A protein and the small-molecule ligand that binds it are described below.
Small molecule (SMILES): O=c1[nH]c(=O)n([C@@H]2O[C@H](CO)[C@@H](O)[C@H]2O)c(=O)[nH]1

Sequence of chain 2.A:
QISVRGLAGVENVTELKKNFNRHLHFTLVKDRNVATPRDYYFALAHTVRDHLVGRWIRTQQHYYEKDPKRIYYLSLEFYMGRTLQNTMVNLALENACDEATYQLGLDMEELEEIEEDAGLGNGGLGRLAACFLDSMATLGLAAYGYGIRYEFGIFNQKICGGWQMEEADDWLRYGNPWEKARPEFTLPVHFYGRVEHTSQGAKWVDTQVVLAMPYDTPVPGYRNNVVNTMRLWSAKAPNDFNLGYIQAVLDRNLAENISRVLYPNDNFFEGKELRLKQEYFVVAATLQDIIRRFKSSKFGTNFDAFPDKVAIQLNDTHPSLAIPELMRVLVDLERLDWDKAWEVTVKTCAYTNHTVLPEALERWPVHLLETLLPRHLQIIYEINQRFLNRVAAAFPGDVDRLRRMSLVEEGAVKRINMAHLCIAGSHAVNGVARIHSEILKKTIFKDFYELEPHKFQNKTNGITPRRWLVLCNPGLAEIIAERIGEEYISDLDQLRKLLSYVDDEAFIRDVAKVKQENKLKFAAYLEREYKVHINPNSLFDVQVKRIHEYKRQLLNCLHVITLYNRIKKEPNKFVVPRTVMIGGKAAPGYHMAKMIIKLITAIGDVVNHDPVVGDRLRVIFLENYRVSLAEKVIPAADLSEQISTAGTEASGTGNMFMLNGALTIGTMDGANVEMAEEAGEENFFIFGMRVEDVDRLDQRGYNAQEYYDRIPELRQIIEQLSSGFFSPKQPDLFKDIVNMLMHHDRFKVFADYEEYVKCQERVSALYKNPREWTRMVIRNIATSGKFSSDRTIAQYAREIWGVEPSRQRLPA

Binding-site contacts:
Ligand atom C3' contacts residue VAL45 of chain 1.A at 3.8 Å (hydrophobic).
Ligand atom C4' contacts residue TYR75 of chain 2.A at 3.7 Å (hydrophobic).
Ligand atom N3 contacts residue ARG310 of chain 2.A at 3.1 Å (salt-bridge).
Ligand atom C5' contacts residue TYR75 of chain 2.A at 3.8 Å (hydrophobic).
Ligand atom C2 contacts residue ARG309 of chain 2.A at 3.6 Å.
Ligand atom C5' contacts residue VAL45 of chain 1.A at 4.3 Å (hydrophobic).
Ligand atom N3 contacts residue ARG309 of chain 2.A at 3.2 Å (salt-bridge).
Ligand atom O4 contacts residue ARG310 of chain 2.A at 2.9 Å (salt-bridge).
Ligand atom C2 contacts residue ARG310 of chain 2.A at 3.8 Å.
Ligand atom N5 contacts residue PHE196 of chain 2.A at 4.4 Å.
Ligand atom O5' contacts residue GLN71 of chain 2.A at 4.2 Å.
Ligand atom O3' contacts residue TYR75 of chain 2.A at 4.4 Å.
Ligand atom O4 contacts residue ARG309 of chain 2.A at 3.7 Å.
Ligand atom C4 contacts residue ARG309 of chain 2.A at 3.8 Å.
Ligand atom O2 contacts residue ARG310 of chain 2.A at 3.5 Å.
Ligand atom O4 contacts residue ARG242 of chain 2.A at 3.0 Å (salt-bridge).
Ligand atom O5' contacts residue VAL45 of chain 1.A at 4.0 Å.
Ligand atom O4' contacts residue TYR75 of chain 2.A at 4.2 Å.
Ligand atom N5 contacts residue ARG242 of chain 2.A at 4.5 Å.
Ligand atom O3' contacts residue VAL45 of chain 1.A at 3.9 Å.
Ligand atom C4 contacts residue ARG310 of chain 2.A at 3.5 Å.
Ligand atom C5' contacts residue GLN71 of chain 2.A at 4.5 Å.
Ligand atom O2 contacts residue ARG309 of chain 2.A at 3.4 Å (salt-bridge).
Ligand atom C4 contacts residue ARG242 of chain 2.A at 4.1 Å.

Sequence of chain 1.A:
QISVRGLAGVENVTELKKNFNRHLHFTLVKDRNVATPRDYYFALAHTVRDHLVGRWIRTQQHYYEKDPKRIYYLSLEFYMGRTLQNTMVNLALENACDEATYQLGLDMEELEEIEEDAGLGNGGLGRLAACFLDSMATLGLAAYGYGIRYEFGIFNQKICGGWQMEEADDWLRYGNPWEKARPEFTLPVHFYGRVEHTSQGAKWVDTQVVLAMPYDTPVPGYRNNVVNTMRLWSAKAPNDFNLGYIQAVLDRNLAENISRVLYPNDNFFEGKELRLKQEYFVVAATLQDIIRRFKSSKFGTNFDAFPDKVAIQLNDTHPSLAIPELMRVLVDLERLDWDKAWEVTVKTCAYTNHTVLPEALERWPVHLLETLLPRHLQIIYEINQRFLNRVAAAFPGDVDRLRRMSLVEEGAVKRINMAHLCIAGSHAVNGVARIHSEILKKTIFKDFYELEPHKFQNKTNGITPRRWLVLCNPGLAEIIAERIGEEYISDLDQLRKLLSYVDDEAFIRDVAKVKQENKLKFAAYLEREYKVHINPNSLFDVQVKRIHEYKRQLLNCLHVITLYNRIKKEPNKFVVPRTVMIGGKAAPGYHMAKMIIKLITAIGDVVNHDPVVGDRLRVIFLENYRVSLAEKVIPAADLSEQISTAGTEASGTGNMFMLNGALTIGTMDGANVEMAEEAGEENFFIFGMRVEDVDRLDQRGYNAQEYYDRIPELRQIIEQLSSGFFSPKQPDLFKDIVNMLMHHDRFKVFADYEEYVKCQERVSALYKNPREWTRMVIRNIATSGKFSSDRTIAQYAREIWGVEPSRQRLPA